Binding-site contacts:
Ligand atom CD contacts residue ZN1 of chain 1.E at 2.6 Å.
Ligand atom O contacts residue ASP52 of chain 1.C at 3.0 Å (salt-bridge).
Ligand atom OE1 contacts residue ASP31 of chain 1.C at 3.1 Å (salt-bridge).
Ligand atom C5 contacts residue GLY100 of chain 1.B at 3.6 Å.
Ligand atom C7 contacts residue GLY97 of chain 1.C at 3.4 Å.
Ligand atom O7 contacts residue TRP50 of chain 1.B at 3.1 Å.
Ligand atom N8 contacts residue TRP99 of chain 1.C at 3.1 Å (h-bond).
Ligand atom CA contacts residue GLY30 of chain 1.C at 3.5 Å.
Ligand atom N contacts residue ASP31 of chain 1.C at 3.2 Å (salt-bridge).
Ligand atom N8 contacts residue GLY100 of chain 1.B at 3.5 Å (h-bond).
Ligand atom C contacts residue TYR33 of chain 1.C at 3.6 Å (hydrophobic).
Ligand atom O contacts residue TYR94 of chain 1.C at 3.6 Å.
Ligand atom N8 contacts residue TYR94 of chain 1.C at 3.4 Å.
Ligand atom OE2 contacts residue ASP31 of chain 1.C at 3.0 Å (salt-bridge).
Ligand atom N6 contacts residue TRP50 of chain 1.B at 3.4 Å.
Ligand atom CG contacts residue TYR33 of chain 1.C at 3.6 Å (hydrophobic).
Ligand atom OE1 contacts residue ZN1 of chain 1.E at 2.4 Å.
Ligand atom CA contacts residue TYR94 of chain 1.C at 3.4 Å (hydrophobic).
Ligand atom C5 contacts residue TYR94 of chain 1.C at 3.6 Å (hydrophobic).
Ligand atom O7 contacts residue ASN35 of chain 1.B at 3.2 Å (h-bond).
Ligand atom N6 contacts residue TYR94 of chain 1.C at 3.7 Å.
Ligand atom C7 contacts residue TYR94 of chain 1.C at 3.5 Å (hydrophobic).
Ligand atom CD contacts residue TYR33 of chain 1.C at 3.4 Å (hydrophobic).
Ligand atom NH2 contacts residue SER101 of chain 1.B at 3.0 Å (h-bond).
Ligand atom O contacts residue GLY97 of chain 1.C at 3.2 Å.
Ligand atom C contacts residue ASP31 of chain 1.C at 3.6 Å.
Ligand atom OE2 contacts residue ZN1 of chain 1.E at 2.4 Å.
Ligand atom N6 contacts residue GLY97 of chain 1.C at 3.1 Å (h-bond).
Ligand atom OE1 contacts residue ARG96 of chain 1.C at 3.4 Å.
Ligand atom C7 contacts residue TRP50 of chain 1.B at 3.7 Å (hydrophobic).
Ligand atom CB contacts residue TYR33 of chain 1.C at 3.0 Å (hydrophobic).
Ligand atom O contacts residue ASP31 of chain 1.C at 2.8 Å (salt-bridge).
Ligand atom N8 contacts residue ASN35 of chain 1.B at 2.9 Å (h-bond).
Ligand atom CD contacts residue ASP31 of chain 1.C at 3.4 Å.
Ligand atom NH1 contacts residue SER101 of chain 1.B at 3.6 Å.
Ligand atom N8 contacts residue GLY99 of chain 1.B at 3.5 Å.
Ligand atom C contacts residue GLY30 of chain 1.C at 3.2 Å.
Ligand atom O contacts residue TYR33 of chain 1.C at 3.5 Å.
Ligand atom O contacts residue SER32 of chain 1.C at 3.0 Å (h-bond).
Ligand atom O7 contacts residue GLY97 of chain 1.C at 3.0 Å (h-bond).

Sequence of chain 1.B:
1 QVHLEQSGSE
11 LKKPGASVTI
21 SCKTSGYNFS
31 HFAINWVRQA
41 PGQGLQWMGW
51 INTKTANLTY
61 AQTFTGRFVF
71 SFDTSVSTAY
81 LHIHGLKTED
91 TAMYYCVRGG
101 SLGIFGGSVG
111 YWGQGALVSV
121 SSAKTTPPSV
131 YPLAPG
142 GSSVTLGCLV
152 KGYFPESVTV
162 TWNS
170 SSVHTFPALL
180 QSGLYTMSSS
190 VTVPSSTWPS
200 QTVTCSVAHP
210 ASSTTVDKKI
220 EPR

The protein below binds the small molecule below.
Small molecule (SMILES): CC(C)C[C@H]([NH3+])C(=O)N1CCC[C@H]1C(=O)NCC(=O)N[C@H](C=O)CCC(N)=O.NC(=[NH2+])NCCC[C@H](NC(=O)[C@H](CCC(=O)O)NC(=O)CNC(=O)[C@@H](N)CCCNC(N)=O)C(=O)NCC=O

Sequence of chain 1.C:
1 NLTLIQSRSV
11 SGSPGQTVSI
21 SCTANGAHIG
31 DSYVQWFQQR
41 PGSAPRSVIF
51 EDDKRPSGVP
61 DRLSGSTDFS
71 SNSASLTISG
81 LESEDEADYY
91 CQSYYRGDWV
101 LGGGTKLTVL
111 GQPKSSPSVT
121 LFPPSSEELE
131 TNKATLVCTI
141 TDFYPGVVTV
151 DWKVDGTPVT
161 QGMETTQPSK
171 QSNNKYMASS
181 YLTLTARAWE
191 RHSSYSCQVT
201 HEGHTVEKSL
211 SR